Sequence of chain 1.E:
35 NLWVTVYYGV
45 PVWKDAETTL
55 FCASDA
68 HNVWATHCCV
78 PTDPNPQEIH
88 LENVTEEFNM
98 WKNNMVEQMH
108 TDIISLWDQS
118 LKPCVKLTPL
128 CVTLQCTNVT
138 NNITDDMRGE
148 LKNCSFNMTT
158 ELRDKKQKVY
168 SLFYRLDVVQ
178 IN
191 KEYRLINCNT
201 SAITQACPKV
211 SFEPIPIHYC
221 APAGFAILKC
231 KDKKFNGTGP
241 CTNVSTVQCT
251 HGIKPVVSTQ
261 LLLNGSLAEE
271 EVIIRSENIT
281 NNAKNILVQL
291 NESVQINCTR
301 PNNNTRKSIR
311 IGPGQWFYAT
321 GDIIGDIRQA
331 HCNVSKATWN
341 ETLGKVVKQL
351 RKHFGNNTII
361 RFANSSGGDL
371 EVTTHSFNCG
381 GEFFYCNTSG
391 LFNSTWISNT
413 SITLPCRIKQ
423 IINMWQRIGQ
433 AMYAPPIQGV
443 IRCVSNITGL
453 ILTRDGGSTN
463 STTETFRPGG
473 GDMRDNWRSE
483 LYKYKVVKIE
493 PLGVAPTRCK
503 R

This small molecule binds to this protein.
Small molecule (SMILES): CC(=O)N[C@@H]1[C@@H](O)[C@H](O)[C@@H](CO)O[C@H]1O

Binding-site contacts:
Ligand atom C8 contacts residue ARG351 of chain 1.E at 3.2 Å.
Ligand atom C3 contacts residue ASN356 of chain 1.E at 3.9 Å.
Ligand atom C7 contacts residue ASN356 of chain 1.E at 3.2 Å.
Ligand atom O5 contacts residue ASN356 of chain 1.E at 2.5 Å (h-bond).
Ligand atom O7 contacts residue ASN356 of chain 1.E at 3.6 Å (h-bond).
Ligand atom C5 contacts residue ASN356 of chain 1.E at 3.8 Å.
Ligand atom C7 contacts residue ARG351 of chain 1.E at 4.5 Å.
Ligand atom N2 contacts residue ASN356 of chain 1.E at 2.9 Å (h-bond).
Ligand atom C8 contacts residue GLY355 of chain 1.E at 3.6 Å.
Ligand atom C8 contacts residue LYS352 of chain 1.E at 4.5 Å.
Ligand atom C1 contacts residue ASN356 of chain 1.E at 1.5 Å.
Ligand atom C2 contacts residue ASN356 of chain 1.E at 2.5 Å.
Ligand atom C8 contacts residue ASN356 of chain 1.E at 3.5 Å.
Ligand atom C4 contacts residue ASN356 of chain 1.E at 4.3 Å.